Sequence of chain 2.A:
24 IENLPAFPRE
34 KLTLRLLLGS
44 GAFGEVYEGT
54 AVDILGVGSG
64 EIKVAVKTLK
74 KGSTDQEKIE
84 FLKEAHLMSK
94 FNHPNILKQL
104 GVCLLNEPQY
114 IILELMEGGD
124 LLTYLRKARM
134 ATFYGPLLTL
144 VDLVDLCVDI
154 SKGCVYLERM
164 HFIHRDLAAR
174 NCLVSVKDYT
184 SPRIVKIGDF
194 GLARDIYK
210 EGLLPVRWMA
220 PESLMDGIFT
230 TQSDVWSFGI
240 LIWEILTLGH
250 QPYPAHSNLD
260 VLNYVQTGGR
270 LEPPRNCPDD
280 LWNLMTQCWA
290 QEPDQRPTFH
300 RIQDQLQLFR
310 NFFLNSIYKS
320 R

A protein and the small-molecule ligand that binds it are described below.
Small molecule (SMILES): C[C@H]1Oc2cc(cnc2N)-c2c(nn(C)c2C#N)CN(C)C(=O)c2ccc(F)cc21

Binding-site contacts:
Ligand atom C2 contacts residue GLU117 of chain 2.A at 3.8 Å.
Ligand atom N20 contacts residue GLY122 of chain 2.A at 3.6 Å.
Ligand atom N17 contacts residue LEU176 of chain 2.A at 3.6 Å.
Ligand atom N17 contacts residue LEU116 of chain 2.A at 3.6 Å.
Ligand atom N21 contacts residue GLY122 of chain 2.A at 3.6 Å.
Ligand atom C14 contacts residue LEU176 of chain 2.A at 3.8 Å (hydrophobic).
Ligand atom N3 contacts residue MET119 of chain 2.A at 2.9 Å (h-bond).
Ligand atom F16 contacts residue LEU176 of chain 2.A at 3.8 Å.
Ligand atom C19 contacts residue GLY122 of chain 2.A at 3.7 Å.
Ligand atom C13 contacts residue ARG173 of chain 2.A at 3.4 Å.
Ligand atom O30 contacts residue VAL49 of chain 2.A at 3.6 Å.
Ligand atom C2 contacts residue LEU176 of chain 2.A at 3.6 Å (hydrophobic).
Ligand atom C29 contacts residue LEU41 of chain 2.A at 3.4 Å (hydrophobic).
Ligand atom F16 contacts residue ASP192 of chain 2.A at 3.6 Å.
Ligand atom C23 contacts residue MET119 of chain 2.A at 3.7 Å (hydrophobic).
Ligand atom F16 contacts residue ASN174 of chain 2.A at 3.3 Å.
Ligand atom O7 contacts residue LEU116 of chain 2.A at 3.7 Å.
Ligand atom C15 contacts residue LEU176 of chain 2.A at 3.7 Å (hydrophobic).
Ligand atom N24 contacts residue MET119 of chain 2.A at 3.7 Å.
Ligand atom C1 contacts residue LEU176 of chain 2.A at 3.9 Å (hydrophobic).
Ligand atom C13 contacts residue LEU176 of chain 2.A at 3.9 Å (hydrophobic).
Ligand atom N17 contacts residue GLU117 of chain 2.A at 2.9 Å (salt-bridge).
Ligand atom N24 contacts residue LEU41 of chain 2.A at 3.9 Å.
Ligand atom C15 contacts residue GLY191 of chain 2.A at 3.7 Å.
Ligand atom C18 contacts residue GLY122 of chain 2.A at 3.7 Å.
Ligand atom F16 contacts residue GLY191 of chain 2.A at 3.0 Å.
Ligand atom N3 contacts residue LEU118 of chain 2.A at 3.9 Å.
Ligand atom N24 contacts residue GLU120 of chain 2.A at 3.7 Å.
Ligand atom N17 contacts residue ALA68 of chain 2.A at 3.5 Å.
Ligand atom N17 contacts residue LEU100 of chain 2.A at 3.8 Å.
Ligand atom C14 contacts residue GLY191 of chain 2.A at 3.8 Å.
Ligand atom N24 contacts residue LEU118 of chain 2.A at 3.5 Å.
Ligand atom C1 contacts residue ALA68 of chain 2.A at 3.9 Å (hydrophobic).
Ligand atom C4 contacts residue MET119 of chain 2.A at 3.1 Å (hydrophobic).
Ligand atom C19 contacts residue LEU41 of chain 2.A at 3.8 Å (hydrophobic).
Ligand atom C9 contacts residue LEU116 of chain 2.A at 3.6 Å (hydrophobic).
Ligand atom C23 contacts residue LEU41 of chain 2.A at 3.6 Å (hydrophobic).
Ligand atom N3 contacts residue GLU117 of chain 2.A at 3.8 Å.
Ligand atom C2 contacts residue ALA68 of chain 2.A at 3.5 Å (hydrophobic).
Ligand atom C22 contacts residue GLY122 of chain 2.A at 3.7 Å.